Sequence of chain 1.A:
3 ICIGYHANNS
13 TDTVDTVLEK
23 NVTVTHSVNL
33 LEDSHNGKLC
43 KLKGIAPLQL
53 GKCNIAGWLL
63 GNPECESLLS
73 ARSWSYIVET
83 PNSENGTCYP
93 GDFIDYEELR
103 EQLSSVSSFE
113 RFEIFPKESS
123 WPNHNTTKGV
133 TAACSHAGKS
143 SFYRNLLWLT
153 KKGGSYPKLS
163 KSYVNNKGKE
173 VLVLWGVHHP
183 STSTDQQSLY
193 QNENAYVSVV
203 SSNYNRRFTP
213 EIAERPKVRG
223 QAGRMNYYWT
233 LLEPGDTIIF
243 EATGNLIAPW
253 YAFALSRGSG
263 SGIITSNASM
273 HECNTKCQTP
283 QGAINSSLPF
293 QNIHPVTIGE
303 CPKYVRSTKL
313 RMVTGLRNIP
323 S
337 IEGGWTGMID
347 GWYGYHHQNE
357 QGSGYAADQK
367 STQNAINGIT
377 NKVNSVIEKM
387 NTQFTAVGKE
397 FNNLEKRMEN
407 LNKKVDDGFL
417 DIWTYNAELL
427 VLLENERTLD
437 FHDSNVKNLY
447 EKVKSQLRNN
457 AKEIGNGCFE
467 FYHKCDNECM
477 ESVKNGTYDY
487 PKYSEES

A small-molecule ligand and the protein it binds are described below.
Small molecule (SMILES): CC(=O)N[C@@H]1[C@@H](O)[C@H](O)[C@@H](CO)O[C@H]1O

Binding-site contacts:
Ligand atom C5 contacts residue ASN287 of chain 1.A at 3.7 Å.
Ligand atom N2 contacts residue ASN287 of chain 1.A at 2.8 Å (h-bond).
Ligand atom C3 contacts residue ASN287 of chain 1.A at 3.8 Å.
Ligand atom C2 contacts residue ASN287 of chain 1.A at 2.5 Å.
Ligand atom C6 contacts residue ASN287 of chain 1.A at 4.4 Å.
Ligand atom C4 contacts residue ASN287 of chain 1.A at 4.3 Å.
Ligand atom C1 contacts residue ASN287 of chain 1.A at 1.4 Å.
Ligand atom O5 contacts residue ASN287 of chain 1.A at 2.4 Å (h-bond).
Ligand atom O7 contacts residue ASN276 of chain 1.A at 4.3 Å.
Ligand atom O7 contacts residue ASN287 of chain 1.A at 4.0 Å.
Ligand atom O6 contacts residue ASN287 of chain 1.A at 3.5 Å (h-bond).
Ligand atom C7 contacts residue ASN287 of chain 1.A at 3.6 Å.